The small molecule below binds the protein below.
Small molecule (SMILES): Nc1ccn([C@@H]2O[C@H](CO[P](=O)(O)O[C@H]3[C@@H](O)[C@H](n4cnc5c(N)ncnc54)O[C@@H]3CO[P](=O)(O)O[C@H]3[C@@H](O)[C@H](n4cnc5c(=O)nc(N)[nH]c54)O[C@@H]3CO[P](=O)(O)O[C@H]3[C@@H](O)[C@H](n4cnc5c(N)ncnc54)O[C@@H]3CO[P](=O)(O)O[C@H]3[C@@H](O)[C@H](n4cnc5c(N)ncnc54)O[C@@H]3CO[P](=O)(O)O[C@H]3[C@@H](O)[C@H](n4ccc(=O)[nH]c4=O)O[C@@H]3CO[P](=O)(O)O[C@H]3[C@@H](O)[C@H](n4ccc(N)nc4=O)O[C@@H]3CO[P](=O)(O)O[C@H]3[C@@H](O)[C@H](n4ccc(=O)[nH]c4=O)O[C@@H]3CO[P](=O)(O)O[C@H]3[C@@H](O)[C@H](n4cnc5c(=O)nc(N)[nH]c54)O[C@@H]3CO)[C@@H](O)[C@H]2O)c(=O)n1

Sequence of chain 16.C:
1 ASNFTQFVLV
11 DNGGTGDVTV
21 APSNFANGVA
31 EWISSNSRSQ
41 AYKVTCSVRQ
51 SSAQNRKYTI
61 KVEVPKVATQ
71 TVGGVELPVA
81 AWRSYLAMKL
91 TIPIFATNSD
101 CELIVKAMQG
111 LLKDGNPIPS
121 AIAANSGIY

Sequence of chain 11.C:
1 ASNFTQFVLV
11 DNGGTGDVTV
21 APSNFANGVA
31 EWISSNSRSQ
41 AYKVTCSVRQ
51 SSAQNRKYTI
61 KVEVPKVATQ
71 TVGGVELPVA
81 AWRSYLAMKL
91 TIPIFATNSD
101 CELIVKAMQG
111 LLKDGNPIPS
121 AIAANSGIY

Binding-site contacts:
Ligand atom N7 contacts residue LYS61 of chain 11.C at 3.4 Å.
Ligand atom C5' contacts residue LYS57 of chain 16.C at 3.8 Å.
Ligand atom OP1 contacts residue ASN55 of chain 16.C at 3.0 Å (h-bond).
Ligand atom N6 contacts residue THR45 of chain 11.C at 2.8 Å (h-bond).
Ligand atom P contacts residue ARG49 of chain 16.C at 3.7 Å.
Ligand atom N1 contacts residue THR59 of chain 11.C at 3.4 Å.
Ligand atom O3' contacts residue ARG49 of chain 16.C at 3.6 Å (salt-bridge).
Ligand atom N9 contacts residue LYS61 of chain 11.C at 3.8 Å.
Ligand atom OP2 contacts residue SER51 of chain 16.C at 3.3 Å (h-bond).
Ligand atom N7 contacts residue TYR85 of chain 11.C at 3.8 Å.
Ligand atom C6 contacts residue THR59 of chain 11.C at 3.5 Å.
Ligand atom OP1 contacts residue ARG49 of chain 16.C at 2.6 Å (salt-bridge).
Ligand atom P contacts residue SER51 of chain 16.C at 3.2 Å.
Ligand atom OP1 contacts residue LYS89 of chain 16.C at 3.5 Å (salt-bridge).
Ligand atom O5' contacts residue ARG49 of chain 16.C at 3.6 Å (salt-bridge).
Ligand atom OP2 contacts residue LYS43 of chain 11.C at 2.7 Å (salt-bridge).
Ligand atom OP2 contacts residue TYR85 of chain 11.C at 2.6 Å (h-bond).
Ligand atom OP1 contacts residue SER51 of chain 16.C at 2.7 Å (h-bond).
Ligand atom C8 contacts residue LYS61 of chain 11.C at 3.6 Å.
Ligand atom P contacts residue LYS57 of chain 16.C at 3.1 Å.
Ligand atom OP1 contacts residue LYS57 of chain 16.C at 2.9 Å.
Ligand atom O3' contacts residue SER51 of chain 16.C at 3.3 Å (h-bond).
Ligand atom OP2 contacts residue LYS89 of chain 16.C at 3.5 Å (salt-bridge).
Ligand atom C5' contacts residue ARG49 of chain 16.C at 2.6 Å.
Ligand atom OP2 contacts residue LYS57 of chain 16.C at 3.5 Å (salt-bridge).
Ligand atom O5' contacts residue LYS57 of chain 16.C at 2.8 Å (salt-bridge).
Ligand atom OP1 contacts residue SER52 of chain 16.C at 3.1 Å.
Ligand atom N1 contacts residue SER47 of chain 11.C at 2.7 Å (h-bond).
Ligand atom C2 contacts residue SER47 of chain 11.C at 3.2 Å.
Ligand atom C4' contacts residue ARG49 of chain 16.C at 3.6 Å.
Ligand atom C5 contacts residue THR45 of chain 11.C at 3.4 Å.
Ligand atom N7 contacts residue THR45 of chain 11.C at 2.7 Å (h-bond).
Ligand atom OP1 contacts residue ASN55 of chain 16.C at 3.2 Å.
Ligand atom N6 contacts residue THR59 of chain 11.C at 2.7 Å (h-bond).
Ligand atom OP2 contacts residue THR91 of chain 16.C at 3.7 Å.
Ligand atom C6 contacts residue THR45 of chain 11.C at 3.4 Å.
Ligand atom O4' contacts residue LYS61 of chain 11.C at 3.7 Å.
Ligand atom O5' contacts residue LYS89 of chain 16.C at 3.2 Å (salt-bridge).
Ligand atom N6 contacts residue CYS46 of chain 11.C at 3.6 Å (h-bond).
Ligand atom OP2 contacts residue LYS57 of chain 16.C at 3.0 Å (salt-bridge).